Binding-site contacts:
Ligand atom C8 contacts residue ASN386 of chain 1.C at 4.2 Å.
Ligand atom C1 contacts residue THR388 of chain 1.C at 3.4 Å.
Ligand atom O5 contacts residue ASN386 of chain 1.C at 2.4 Å (h-bond).
Ligand atom C5 contacts residue THR388 of chain 1.C at 3.7 Å.
Ligand atom O7 contacts residue ASN386 of chain 1.C at 2.7 Å (h-bond).
Ligand atom C7 contacts residue ASN386 of chain 1.C at 3.0 Å.
Ligand atom C4 contacts residue ASN386 of chain 1.C at 4.2 Å.
Ligand atom C2 contacts residue ASN386 of chain 1.C at 2.5 Å.
Ligand atom O6 contacts residue ASP390 of chain 1.C at 4.4 Å.
Ligand atom C1 contacts residue ASN386 of chain 1.C at 1.4 Å.
Ligand atom C2 contacts residue THR388 of chain 1.C at 4.3 Å.
Ligand atom N2 contacts residue THR388 of chain 1.C at 4.4 Å.
Ligand atom N2 contacts residue ASN386 of chain 1.C at 2.9 Å (h-bond).
Ligand atom O5 contacts residue THR388 of chain 1.C at 3.9 Å.
Ligand atom O5 contacts residue ALA384 of chain 1.C at 4.1 Å.
Ligand atom C6 contacts residue ASP390 of chain 1.C at 3.6 Å.
Ligand atom C3 contacts residue THR388 of chain 1.C at 4.4 Å.
Ligand atom C1 contacts residue SER385 of chain 1.C at 3.6 Å.
Ligand atom C6 contacts residue ALA384 of chain 1.C at 3.6 Å (hydrophobic).
Ligand atom O5 contacts residue SER385 of chain 1.C at 3.5 Å (h-bond).
Ligand atom O4 contacts residue SER332 of chain 1.C at 4.3 Å.
Ligand atom C5 contacts residue ASN386 of chain 1.C at 3.7 Å.
Ligand atom C3 contacts residue ASN386 of chain 1.C at 3.8 Å.
Ligand atom O6 contacts residue ALA384 of chain 1.C at 4.1 Å.
Ligand atom C5 contacts residue ALA384 of chain 1.C at 4.4 Å (hydrophobic).
Ligand atom C6 contacts residue THR388 of chain 1.C at 4.4 Å.

This protein binds this small molecule.
Small molecule (SMILES): CC(=O)N[C@@H]1[C@@H](O)[C@H](O)[C@@H](CO)O[C@H]1O

Sequence of chain 1.C:
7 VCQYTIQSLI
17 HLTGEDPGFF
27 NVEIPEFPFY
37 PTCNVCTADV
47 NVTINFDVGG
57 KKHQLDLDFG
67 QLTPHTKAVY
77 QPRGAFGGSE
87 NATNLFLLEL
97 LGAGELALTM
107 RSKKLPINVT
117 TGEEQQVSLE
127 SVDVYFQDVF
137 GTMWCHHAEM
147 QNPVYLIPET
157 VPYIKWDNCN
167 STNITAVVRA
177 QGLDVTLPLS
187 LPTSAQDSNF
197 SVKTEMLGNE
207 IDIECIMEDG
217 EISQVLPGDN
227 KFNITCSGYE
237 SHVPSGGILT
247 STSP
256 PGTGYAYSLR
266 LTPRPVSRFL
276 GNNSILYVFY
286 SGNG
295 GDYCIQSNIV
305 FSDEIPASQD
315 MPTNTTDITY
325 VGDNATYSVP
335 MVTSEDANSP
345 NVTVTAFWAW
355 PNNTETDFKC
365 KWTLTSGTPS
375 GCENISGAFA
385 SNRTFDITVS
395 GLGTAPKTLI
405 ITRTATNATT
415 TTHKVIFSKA